Sequence of chain 1.D:
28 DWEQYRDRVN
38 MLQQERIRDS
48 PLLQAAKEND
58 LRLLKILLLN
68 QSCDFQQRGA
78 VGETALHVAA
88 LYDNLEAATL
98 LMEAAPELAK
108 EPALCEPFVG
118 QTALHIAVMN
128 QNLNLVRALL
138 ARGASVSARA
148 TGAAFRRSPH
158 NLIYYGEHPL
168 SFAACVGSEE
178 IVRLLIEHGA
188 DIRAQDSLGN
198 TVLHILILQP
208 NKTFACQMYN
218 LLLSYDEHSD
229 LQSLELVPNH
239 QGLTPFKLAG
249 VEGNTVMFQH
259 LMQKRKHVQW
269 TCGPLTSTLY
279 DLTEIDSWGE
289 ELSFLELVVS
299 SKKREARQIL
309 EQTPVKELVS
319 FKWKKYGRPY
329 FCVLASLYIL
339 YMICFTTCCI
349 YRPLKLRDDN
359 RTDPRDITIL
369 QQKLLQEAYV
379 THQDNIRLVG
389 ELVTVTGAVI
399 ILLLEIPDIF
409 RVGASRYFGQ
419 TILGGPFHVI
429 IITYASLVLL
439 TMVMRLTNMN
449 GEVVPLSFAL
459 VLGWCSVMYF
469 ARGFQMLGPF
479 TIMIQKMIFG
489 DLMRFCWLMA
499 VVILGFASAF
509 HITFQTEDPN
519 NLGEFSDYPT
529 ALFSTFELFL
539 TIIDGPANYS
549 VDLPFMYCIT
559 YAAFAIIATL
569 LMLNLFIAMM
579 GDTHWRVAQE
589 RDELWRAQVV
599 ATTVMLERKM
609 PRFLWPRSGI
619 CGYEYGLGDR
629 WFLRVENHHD

Sequence of chain 1.C:
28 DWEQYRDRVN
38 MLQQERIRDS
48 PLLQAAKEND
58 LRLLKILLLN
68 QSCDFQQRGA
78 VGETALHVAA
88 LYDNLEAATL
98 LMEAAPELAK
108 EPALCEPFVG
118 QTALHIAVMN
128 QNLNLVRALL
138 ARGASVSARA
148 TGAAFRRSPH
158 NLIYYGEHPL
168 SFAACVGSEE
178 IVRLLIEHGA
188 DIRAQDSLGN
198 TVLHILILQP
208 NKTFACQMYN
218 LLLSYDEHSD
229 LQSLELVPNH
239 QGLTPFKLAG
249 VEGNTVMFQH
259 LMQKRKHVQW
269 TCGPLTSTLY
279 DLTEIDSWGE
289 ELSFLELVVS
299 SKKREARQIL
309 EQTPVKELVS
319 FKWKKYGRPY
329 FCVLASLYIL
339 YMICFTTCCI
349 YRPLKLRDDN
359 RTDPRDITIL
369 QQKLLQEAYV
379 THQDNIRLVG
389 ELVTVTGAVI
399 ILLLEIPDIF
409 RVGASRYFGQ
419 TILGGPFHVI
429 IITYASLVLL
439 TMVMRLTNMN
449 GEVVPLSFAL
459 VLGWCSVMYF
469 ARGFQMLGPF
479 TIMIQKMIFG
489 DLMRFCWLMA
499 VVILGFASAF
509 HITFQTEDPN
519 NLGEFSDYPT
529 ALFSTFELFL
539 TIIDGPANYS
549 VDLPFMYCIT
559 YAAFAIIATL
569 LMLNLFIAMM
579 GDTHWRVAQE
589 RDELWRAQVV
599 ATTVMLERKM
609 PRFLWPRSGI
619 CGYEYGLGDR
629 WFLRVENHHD

Binding-site contacts:
Ligand atom C23 contacts residue VAL459 of chain 1.C at 3.7 Å (hydrophobic).
Ligand atom C20 contacts residue VAL459 of chain 1.C at 3.9 Å (hydrophobic).
Ligand atom C19 contacts residue ILE428 of chain 1.C at 4.0 Å (hydrophobic).
Ligand atom C4 contacts residue GLN483 of chain 1.C at 3.9 Å.
Ligand atom C2 contacts residue PHE425 of chain 1.C at 3.7 Å (hydrophobic).
Ligand atom C27 contacts residue ILE557 of chain 1.D at 3.9 Å (hydrophobic).
Ligand atom C19 contacts residue CYS463 of chain 1.C at 4.0 Å (hydrophobic).
Ligand atom C4 contacts residue PRO424 of chain 1.C at 3.5 Å (hydrophobic).
Ligand atom C7 contacts residue 3VV1 of chain 1.O at 3.7 Å.
Ligand atom C19 contacts residue PHE425 of chain 1.C at 3.3 Å (hydrophobic).
Ligand atom C21 contacts residue ILE565 of chain 1.D at 3.9 Å (hydrophobic).
Ligand atom C15 contacts residue 3VV1 of chain 1.O at 3.9 Å.
Ligand atom C3 contacts residue GLN483 of chain 1.C at 3.3 Å.
Ligand atom C27 contacts residue PHE456 of chain 1.C at 3.4 Å (hydrophobic).
Ligand atom C26 contacts residue VAL459 of chain 1.C at 3.6 Å (hydrophobic).
Ligand atom O1 contacts residue THR479 of chain 1.C at 3.0 Å (h-bond).
Ligand atom C25 contacts residue ALA561 of chain 1.D at 3.7 Å (hydrophobic).
Ligand atom C3 contacts residue PHE425 of chain 1.C at 4.1 Å (hydrophobic).
Ligand atom O1 contacts residue PHE425 of chain 1.C at 3.7 Å.
Ligand atom C9 contacts residue ILE486 of chain 1.C at 4.0 Å (hydrophobic).
Ligand atom C21 contacts residue PHE504 of chain 1.D at 3.5 Å (hydrophobic).
Ligand atom C18 contacts residue LEU460 of chain 1.C at 3.5 Å (hydrophobic).
Ligand atom C19 contacts residue MET466 of chain 1.C at 3.9 Å (hydrophobic).
Ligand atom C11 contacts residue MET466 of chain 1.C at 4.0 Å (hydrophobic).
Ligand atom O1 contacts residue GLN483 of chain 1.C at 2.6 Å (h-bond).
Ligand atom C11 contacts residue CYS463 of chain 1.C at 4.0 Å (hydrophobic).
Ligand atom C6 contacts residue PHE487 of chain 1.C at 3.6 Å (hydrophobic).
Ligand atom C1 contacts residue ILE482 of chain 1.C at 3.8 Å (hydrophobic).
Ligand atom C7 contacts residue PHE487 of chain 1.C at 3.9 Å (hydrophobic).
Ligand atom C1 contacts residue MET466 of chain 1.C at 3.9 Å (hydrophobic).
Ligand atom C3 contacts residue THR479 of chain 1.C at 3.5 Å.
Ligand atom C23 contacts residue ALA561 of chain 1.D at 3.7 Å (hydrophobic).
Ligand atom C4 contacts residue PHE425 of chain 1.C at 4.0 Å (hydrophobic).
Ligand atom C24 contacts residue ALA561 of chain 1.D at 3.6 Å (hydrophobic).
Ligand atom C21 contacts residue VAL459 of chain 1.C at 3.5 Å (hydrophobic).
Ligand atom C2 contacts residue THR479 of chain 1.C at 3.5 Å.
Ligand atom C12 contacts residue CYS463 of chain 1.C at 3.9 Å (hydrophobic).
Ligand atom C26 contacts residue PHE456 of chain 1.C at 3.7 Å (hydrophobic).
Ligand atom C18 contacts residue ILE428 of chain 1.C at 4.0 Å (hydrophobic).
Ligand atom C6 contacts residue PRO424 of chain 1.C at 3.6 Å (hydrophobic).

A small-molecule ligand and the protein it binds are described below.
Small molecule (SMILES): CC(C)[C@@H](C)/C=C/[C@@H](C)[C@H]1CC[C@H]2C3=CC=C4C[C@@H](O)CC[C@]4(C)[C@H]3CC[C@]12C